Sequence of chain 1.A:
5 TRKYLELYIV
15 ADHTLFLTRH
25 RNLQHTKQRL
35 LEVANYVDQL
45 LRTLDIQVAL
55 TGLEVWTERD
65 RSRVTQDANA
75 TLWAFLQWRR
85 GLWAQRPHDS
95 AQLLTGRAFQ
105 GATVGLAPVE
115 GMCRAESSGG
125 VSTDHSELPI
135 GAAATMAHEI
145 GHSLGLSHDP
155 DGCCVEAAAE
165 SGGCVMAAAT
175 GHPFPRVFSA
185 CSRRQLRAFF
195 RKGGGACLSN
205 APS

A protein and the small-molecule ligand that binds it are described below.
Small molecule (SMILES): CC(=O)N[C@H]1[C@H](O[C@H]2[C@H](O)[C@@H](NC(C)=O)CO[C@@H]2CO)O[C@H](CO)[C@@H](O[C@@H]2O[C@H](CO[C@H]3O[C@H](CO)[C@@H](O)[C@H](O)[C@@H]3O)[C@@H](O)[C@H](O[C@H]3O[C@H](CO)[C@@H](O)[C@H](O)[C@@H]3O)[C@@H]2O)[C@@H]1O

Binding-site contacts:
Ligand atom C3 contacts residue ASN73 of chain 1.A at 3.8 Å.
Ligand atom C7 contacts residue ASN73 of chain 1.A at 3.4 Å.
Ligand atom C4 contacts residue ASN73 of chain 1.A at 4.2 Å.
Ligand atom C6 contacts residue TRP77 of chain 1.A at 4.0 Å (hydrophobic).
Ligand atom O7 contacts residue TRP77 of chain 1.A at 4.5 Å.
Ligand atom N2 contacts residue ASN73 of chain 1.A at 2.8 Å (h-bond).
Ligand atom O5 contacts residue ASN73 of chain 1.A at 2.4 Å (h-bond).
Ligand atom C5 contacts residue TRP77 of chain 1.A at 3.6 Å (hydrophobic).
Ligand atom C1 contacts residue TRP77 of chain 1.A at 3.4 Å (hydrophobic).
Ligand atom O5 contacts residue TRP77 of chain 1.A at 3.5 Å.
Ligand atom C1 contacts residue ASN73 of chain 1.A at 1.4 Å.
Ligand atom C8 contacts residue ASN73 of chain 1.A at 3.3 Å.
Ligand atom O7 contacts residue ASN73 of chain 1.A at 4.5 Å.
Ligand atom C5 contacts residue ASN73 of chain 1.A at 3.7 Å.
Ligand atom C2 contacts residue ASN73 of chain 1.A at 2.4 Å.